This protein binds this small molecule.
Small molecule (SMILES): O=C(O)c1c(O)cccc1O

Binding-site contacts:
Ligand atom C2 contacts residue HIS94 of chain 1.A at 4.2 Å.
Ligand atom C4 contacts residue GLN92 of chain 1.A at 3.8 Å.
Ligand atom C1A contacts residue THR199 of chain 1.A at 4.2 Å.
Ligand atom O6 contacts residue THR199 of chain 1.A at 2.7 Å (h-bond).
Ligand atom C3 contacts residue LEU197 of chain 1.A at 4.4 Å (hydrophobic).
Ligand atom O2A contacts residue HIS94 of chain 1.A at 4.4 Å.
Ligand atom C2 contacts residue GLN92 of chain 1.A at 4.3 Å.
Ligand atom C3 contacts residue VAL121 of chain 1.A at 4.0 Å (hydrophobic).
Ligand atom O2A contacts residue THR198 of chain 1.A at 3.5 Å (h-bond).
Ligand atom O1A contacts residue LEU197 of chain 1.A at 3.4 Å.
Ligand atom O2 contacts residue VAL121 of chain 1.A at 3.3 Å.
Ligand atom O1A contacts residue THR198 of chain 1.A at 3.2 Å (h-bond).
Ligand atom C6 contacts residue LEU197 of chain 1.A at 4.1 Å (hydrophobic).
Ligand atom C1 contacts residue LEU197 of chain 1.A at 3.6 Å (hydrophobic).
Ligand atom O6 contacts residue LEU197 of chain 1.A at 4.0 Å.
Ligand atom C6 contacts residue THR199 of chain 1.A at 4.0 Å.
Ligand atom C2 contacts residue VAL121 of chain 1.A at 4.2 Å (hydrophobic).
Ligand atom C1A contacts residue LEU197 of chain 1.A at 3.6 Å (hydrophobic).
Ligand atom C2 contacts residue LEU197 of chain 1.A at 3.8 Å (hydrophobic).
Ligand atom O2 contacts residue HIS94 of chain 1.A at 3.8 Å.
Ligand atom C3 contacts residue GLN92 of chain 1.A at 3.7 Å.
Ligand atom C3 contacts residue PHE130 of chain 1.A at 4.1 Å (hydrophobic).
Ligand atom O2A contacts residue LEU197 of chain 1.A at 3.6 Å.
Ligand atom O1A contacts residue THR199 of chain 1.A at 3.1 Å (h-bond).
Ligand atom C4 contacts residue PHE130 of chain 1.A at 3.8 Å (hydrophobic).
Ligand atom O2 contacts residue LEU197 of chain 1.A at 3.9 Å.
Ligand atom C1A contacts residue THR198 of chain 1.A at 3.8 Å.
Ligand atom O6 contacts residue PRO200 of chain 1.A at 3.8 Å.

Sequence of chain 1.A:
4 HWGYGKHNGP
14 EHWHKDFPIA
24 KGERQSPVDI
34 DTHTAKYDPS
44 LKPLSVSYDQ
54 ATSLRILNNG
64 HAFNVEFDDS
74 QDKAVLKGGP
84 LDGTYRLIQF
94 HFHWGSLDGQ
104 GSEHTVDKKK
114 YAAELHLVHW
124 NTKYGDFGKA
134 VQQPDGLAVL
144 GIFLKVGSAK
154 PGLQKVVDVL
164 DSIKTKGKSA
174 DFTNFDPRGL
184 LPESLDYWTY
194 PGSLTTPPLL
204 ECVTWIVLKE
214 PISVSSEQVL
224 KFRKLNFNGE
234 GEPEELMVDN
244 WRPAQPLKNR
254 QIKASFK